The small molecule below binds the protein below.
Small molecule (SMILES): CC(=O)N[C@H]1[C@H](O[C@H]2[C@H](O)[C@@H](NC(C)=O)CO[C@@H]2CO)O[C@H](CO)[C@@H](O)[C@@H]1O

Sequence of chain 1.A:
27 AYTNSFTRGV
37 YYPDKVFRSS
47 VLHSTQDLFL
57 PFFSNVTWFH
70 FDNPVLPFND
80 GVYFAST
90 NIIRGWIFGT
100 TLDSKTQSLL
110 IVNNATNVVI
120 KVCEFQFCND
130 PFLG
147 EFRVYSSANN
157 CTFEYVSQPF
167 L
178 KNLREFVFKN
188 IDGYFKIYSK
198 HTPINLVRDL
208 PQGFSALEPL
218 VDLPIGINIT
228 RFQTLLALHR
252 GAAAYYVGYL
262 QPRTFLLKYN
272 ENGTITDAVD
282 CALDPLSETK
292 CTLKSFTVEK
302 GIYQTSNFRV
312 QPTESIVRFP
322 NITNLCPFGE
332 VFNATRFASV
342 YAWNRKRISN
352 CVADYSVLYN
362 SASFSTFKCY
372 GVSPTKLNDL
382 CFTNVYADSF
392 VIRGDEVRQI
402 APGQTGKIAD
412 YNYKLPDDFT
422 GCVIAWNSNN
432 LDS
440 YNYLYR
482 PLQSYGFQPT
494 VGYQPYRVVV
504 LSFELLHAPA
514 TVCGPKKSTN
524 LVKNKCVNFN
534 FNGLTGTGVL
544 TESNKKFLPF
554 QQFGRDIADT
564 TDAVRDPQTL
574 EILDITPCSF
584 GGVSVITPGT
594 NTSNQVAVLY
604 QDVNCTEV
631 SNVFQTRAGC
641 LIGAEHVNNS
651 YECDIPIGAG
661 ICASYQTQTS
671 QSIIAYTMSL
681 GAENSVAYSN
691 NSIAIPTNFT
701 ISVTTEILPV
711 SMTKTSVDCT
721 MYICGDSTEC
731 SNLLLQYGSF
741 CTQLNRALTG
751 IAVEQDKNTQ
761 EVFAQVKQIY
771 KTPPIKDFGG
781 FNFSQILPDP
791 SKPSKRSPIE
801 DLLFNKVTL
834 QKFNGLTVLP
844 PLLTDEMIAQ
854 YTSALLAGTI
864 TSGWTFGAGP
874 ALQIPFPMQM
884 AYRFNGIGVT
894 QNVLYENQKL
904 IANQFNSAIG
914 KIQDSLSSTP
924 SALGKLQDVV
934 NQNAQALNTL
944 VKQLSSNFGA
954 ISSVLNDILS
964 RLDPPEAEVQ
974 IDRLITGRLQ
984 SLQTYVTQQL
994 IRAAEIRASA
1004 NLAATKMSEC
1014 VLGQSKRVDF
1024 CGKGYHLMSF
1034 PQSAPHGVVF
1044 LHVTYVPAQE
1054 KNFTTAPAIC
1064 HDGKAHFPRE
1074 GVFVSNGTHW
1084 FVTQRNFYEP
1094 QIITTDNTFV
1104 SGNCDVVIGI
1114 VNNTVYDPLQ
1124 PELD

Binding-site contacts:
Ligand atom C2 contacts residue ASN782 of chain 1.A at 2.4 Å.
Ligand atom C5 contacts residue ASN782 of chain 1.A at 3.6 Å.
Ligand atom C7 contacts residue ASN782 of chain 1.A at 3.0 Å.
Ligand atom C2 contacts residue SER784 of chain 1.A at 4.3 Å.
Ligand atom O5 contacts residue SER784 of chain 1.A at 3.1 Å (h-bond).
Ligand atom O7 contacts residue ASN782 of chain 1.A at 2.8 Å (h-bond).
Ligand atom C3 contacts residue SER784 of chain 1.A at 4.3 Å.
Ligand atom C6 contacts residue SER784 of chain 1.A at 4.1 Å.
Ligand atom C1 contacts residue SER784 of chain 1.A at 3.1 Å.
Ligand atom C4 contacts residue SER784 of chain 1.A at 4.2 Å.
Ligand atom C3 contacts residue ASN782 of chain 1.A at 3.7 Å.
Ligand atom C4 contacts residue ASN782 of chain 1.A at 4.2 Å.
Ligand atom C5 contacts residue SER784 of chain 1.A at 3.2 Å.
Ligand atom O6 contacts residue ASN782 of chain 1.A at 4.4 Å.
Ligand atom C8 contacts residue ASN782 of chain 1.A at 4.3 Å.
Ligand atom O6 contacts residue SER784 of chain 1.A at 4.2 Å.
Ligand atom C1 contacts residue ASN782 of chain 1.A at 1.4 Å.
Ligand atom O5 contacts residue ASN782 of chain 1.A at 2.2 Å (h-bond).
Ligand atom N2 contacts residue ASN782 of chain 1.A at 2.9 Å (h-bond).